Binding-site contacts:
Ligand atom C1 contacts residue THR311 of chain 1.O at 4.0 Å.
Ligand atom O6 contacts residue LEU50 of chain 1.P at 4.2 Å.
Ligand atom C5 contacts residue VAL105 of chain 1.U at 4.4 Å (hydrophobic).
Ligand atom C6 contacts residue LEU107 of chain 1.U at 4.3 Å (hydrophobic).
Ligand atom C7 contacts residue ASN31 of chain 1.O at 3.6 Å.
Ligand atom O6 contacts residue ASN31 of chain 1.O at 4.5 Å.
Ligand atom O6 contacts residue VAL105 of chain 1.U at 3.6 Å.
Ligand atom O6 contacts residue THR311 of chain 1.O at 3.4 Å.
Ligand atom C3 contacts residue ASN31 of chain 1.O at 3.8 Å.
Ligand atom C4 contacts residue VAL105 of chain 1.U at 3.5 Å (hydrophobic).
Ligand atom O5 contacts residue ASN31 of chain 1.O at 2.4 Å (h-bond).
Ligand atom O7 contacts residue ASN31 of chain 1.O at 4.0 Å.
Ligand atom C3 contacts residue VAL105 of chain 1.U at 4.3 Å (hydrophobic).
Ligand atom C2 contacts residue ASN31 of chain 1.O at 2.4 Å.
Ligand atom C4 contacts residue ASN31 of chain 1.O at 4.2 Å.
Ligand atom C6 contacts residue VAL105 of chain 1.U at 4.4 Å (hydrophobic).
Ligand atom O5 contacts residue THR311 of chain 1.O at 3.5 Å (h-bond).
Ligand atom O3 contacts residue VAL105 of chain 1.U at 4.1 Å.
Ligand atom C1 contacts residue ASN31 of chain 1.O at 1.4 Å.
Ligand atom O4 contacts residue VAL105 of chain 1.U at 3.8 Å.
Ligand atom O6 contacts residue THR33 of chain 1.O at 4.1 Å.
Ligand atom N2 contacts residue ASN31 of chain 1.O at 2.9 Å (h-bond).
Ligand atom O3 contacts residue GLU104 of chain 1.U at 4.3 Å.
Ligand atom C5 contacts residue ASN31 of chain 1.O at 3.6 Å.

Sequence of chain 1.P:
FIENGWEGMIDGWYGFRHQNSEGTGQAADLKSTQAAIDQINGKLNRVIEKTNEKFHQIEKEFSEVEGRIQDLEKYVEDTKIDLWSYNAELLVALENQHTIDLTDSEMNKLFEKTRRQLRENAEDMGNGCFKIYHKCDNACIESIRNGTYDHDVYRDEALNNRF

Sequence of chain 1.U:
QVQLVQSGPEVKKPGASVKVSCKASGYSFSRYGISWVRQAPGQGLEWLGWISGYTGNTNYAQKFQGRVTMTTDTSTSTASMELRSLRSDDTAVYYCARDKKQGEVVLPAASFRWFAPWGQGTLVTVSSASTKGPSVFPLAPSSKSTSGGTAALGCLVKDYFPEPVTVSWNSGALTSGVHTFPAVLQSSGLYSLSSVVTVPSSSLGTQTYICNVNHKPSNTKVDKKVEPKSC

A protein and the small-molecule ligand that binds it are described below.
Small molecule (SMILES): CC(=O)N[C@@H]1[C@@H](O)[C@H](O)[C@@H](CO)O[C@H]1O

Sequence of chain 1.O:
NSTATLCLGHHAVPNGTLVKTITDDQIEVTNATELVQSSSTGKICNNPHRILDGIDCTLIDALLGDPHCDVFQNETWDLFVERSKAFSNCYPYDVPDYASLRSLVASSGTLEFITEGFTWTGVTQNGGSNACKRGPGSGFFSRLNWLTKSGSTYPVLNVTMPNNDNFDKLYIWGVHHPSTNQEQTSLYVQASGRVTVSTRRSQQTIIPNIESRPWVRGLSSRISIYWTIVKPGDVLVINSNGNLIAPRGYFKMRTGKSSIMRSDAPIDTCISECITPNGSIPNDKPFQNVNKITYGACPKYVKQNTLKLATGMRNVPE